This protein binds this small molecule.
Small molecule (SMILES): Nc1ncnc2c1ncn2[C@H]1C[C@H](O[P](=O)(O)OC[C@H]2O[C@@H](n3cnc4c(N)ncnc43)C[C@@H]2O[P](=O)(O)OC[C@H]2O[C@@H](n3cnc4c(N)ncnc43)C[C@@H]2O)[C@@H](COP(=O)=O)O1

Sequence of chain 1.M:
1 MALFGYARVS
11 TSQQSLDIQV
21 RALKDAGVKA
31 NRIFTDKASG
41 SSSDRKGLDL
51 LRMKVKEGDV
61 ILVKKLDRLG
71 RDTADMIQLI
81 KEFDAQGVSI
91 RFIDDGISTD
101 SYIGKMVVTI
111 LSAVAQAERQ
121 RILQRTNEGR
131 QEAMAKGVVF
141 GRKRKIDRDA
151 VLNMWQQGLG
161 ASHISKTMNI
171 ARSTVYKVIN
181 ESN

Binding-site contacts:
Ligand atom C2 contacts residue ARG130 of chain 1.M at 4.0 Å.
Ligand atom O5' contacts residue SER10 of chain 1.M at 2.5 Å (h-bond).
Ligand atom C5' contacts residue SER10 of chain 1.M at 3.1 Å.
Ligand atom C5' contacts residue THR11 of chain 1.M at 3.6 Å.
Ligand atom P contacts residue SER10 of chain 1.M at 1.6 Å.
Ligand atom C5' contacts residue LEU123 of chain 1.M at 4.2 Å (hydrophobic).
Ligand atom OP2 contacts residue SER10 of chain 1.M at 2.5 Å (h-bond).
Ligand atom C4' contacts residue LEU123 of chain 1.M at 4.3 Å (hydrophobic).
Ligand atom C8 contacts residue THR11 of chain 1.M at 3.5 Å.
Ligand atom OP1 contacts residue ARG8 of chain 1.M at 3.3 Å (salt-bridge).
Ligand atom OP2 contacts residue ARG8 of chain 1.M at 3.0 Å (salt-bridge).
Ligand atom C5' contacts residue ARG130 of chain 1.M at 4.3 Å.
Ligand atom P contacts residue ARG8 of chain 1.M at 3.4 Å.
Ligand atom OP1 contacts residue ARG119 of chain 1.M at 3.5 Å (salt-bridge).
Ligand atom C4' contacts residue ARG130 of chain 1.M at 3.5 Å.
Ligand atom O3' contacts residue ARG130 of chain 1.M at 4.0 Å.
Ligand atom N9 contacts residue ARG130 of chain 1.M at 4.4 Å.
Ligand atom P contacts residue ARG119 of chain 1.M at 4.2 Å.
Ligand atom C1' contacts residue ARG130 of chain 1.M at 3.6 Å.
Ligand atom O3' contacts residue ARG119 of chain 1.M at 3.8 Å.
Ligand atom OP1 contacts residue SER10 of chain 1.M at 2.5 Å (h-bond).
Ligand atom OP1 contacts residue ASP67 of chain 1.M at 4.4 Å.
Ligand atom O5' contacts residue THR11 of chain 1.M at 4.0 Å.
Ligand atom N3 contacts residue ARG130 of chain 1.M at 3.8 Å.
Ligand atom OP1 contacts residue ARG68 of chain 1.M at 3.3 Å (salt-bridge).
Ligand atom C3' contacts residue ARG130 of chain 1.M at 4.4 Å.
Ligand atom O4' contacts residue THR11 of chain 1.M at 4.3 Å.
Ligand atom N7 contacts residue THR11 of chain 1.M at 3.4 Å.
Ligand atom OP2 contacts residue ARG119 of chain 1.M at 4.5 Å.
Ligand atom C4' contacts residue ARG119 of chain 1.M at 4.5 Å.
Ligand atom N9 contacts residue THR11 of chain 1.M at 4.4 Å.
Ligand atom O4' contacts residue ARG130 of chain 1.M at 2.9 Å (salt-bridge).
Ligand atom P contacts residue ARG68 of chain 1.M at 4.2 Å.